Binding-site contacts:
Ligand atom CAG contacts residue VAL66 of chain 1.A at 4.1 Å (hydrophobic).
Ligand atom CAA contacts residue VAL66 of chain 1.A at 3.9 Å (hydrophobic).
Ligand atom CAB contacts residue MET163 of chain 1.A at 3.7 Å (hydrophobic).
Ligand atom OAS contacts residue LEU45 of chain 1.A at 3.8 Å.
Ligand atom CAO contacts residue ILE174 of chain 1.A at 3.6 Å (hydrophobic).
Ligand atom OAV contacts residue LEU45 of chain 1.A at 3.6 Å.
Ligand atom CAI contacts residue VAL66 of chain 1.A at 4.1 Å (hydrophobic).
Ligand atom CAF contacts residue VAL66 of chain 1.A at 3.8 Å (hydrophobic).
Ligand atom OAP contacts residue ILE174 of chain 1.A at 3.7 Å.
Ligand atom CAL contacts residue LEU45 of chain 1.A at 3.9 Å (hydrophobic).
Ligand atom CAK contacts residue ASN118 of chain 1.A at 3.6 Å.
Ligand atom CAH contacts residue VAL66 of chain 1.A at 4.1 Å (hydrophobic).
Ligand atom CAJ contacts residue VAL66 of chain 1.A at 3.7 Å (hydrophobic).
Ligand atom OAU contacts residue PHE113 of chain 1.A at 3.4 Å.
Ligand atom CAO contacts residue ASP175 of chain 1.A at 4.2 Å.
Ligand atom OAU contacts residue LYS68 of chain 1.A at 3.6 Å.
Ligand atom OAU contacts residue ILE174 of chain 1.A at 4.2 Å.
Ligand atom CAE contacts residue VAL66 of chain 1.A at 4.1 Å (hydrophobic).
Ligand atom CAR contacts residue LEU45 of chain 1.A at 3.7 Å (hydrophobic).
Ligand atom OAT contacts residue ASP175 of chain 1.A at 3.3 Å.
Ligand atom CAH contacts residue ILE174 of chain 1.A at 4.0 Å (hydrophobic).
Ligand atom CAA contacts residue MET163 of chain 1.A at 3.3 Å (hydrophobic).
Ligand atom CAE contacts residue ILE174 of chain 1.A at 4.1 Å (hydrophobic).
Ligand atom CAN contacts residue ILE174 of chain 1.A at 3.4 Å (hydrophobic).
Ligand atom OAV contacts residue ASN118 of chain 1.A at 3.8 Å.
Ligand atom CAQ contacts residue ILE174 of chain 1.A at 4.2 Å (hydrophobic).
Ligand atom CAQ contacts residue LYS68 of chain 1.A at 3.5 Å.
Ligand atom CAI contacts residue ILE95 of chain 1.A at 4.1 Å (hydrophobic).
Ligand atom CAQ contacts residue ASP175 of chain 1.A at 3.4 Å.
Ligand atom CAQ contacts residue PHE113 of chain 1.A at 4.2 Å (hydrophobic).
Ligand atom OAT contacts residue LYS68 of chain 1.A at 2.8 Å (salt-bridge).
Ligand atom OAP contacts residue PHE113 of chain 1.A at 3.9 Å.
Ligand atom CAB contacts residue LEU45 of chain 1.A at 4.0 Å (hydrophobic).
Ligand atom OAM contacts residue LEU45 of chain 1.A at 4.0 Å.
Ligand atom CAK contacts residue MET163 of chain 1.A at 4.1 Å (hydrophobic).
Ligand atom OAU contacts residue ASP175 of chain 1.A at 3.1 Å (salt-bridge).
Ligand atom CAF contacts residue MET163 of chain 1.A at 3.8 Å (hydrophobic).
Ligand atom CAD contacts residue VAL53 of chain 1.A at 3.9 Å (hydrophobic).
Ligand atom CAG contacts residue ILE174 of chain 1.A at 3.5 Å (hydrophobic).
Ligand atom CAK contacts residue LEU45 of chain 1.A at 3.8 Å (hydrophobic).

Sequence of chain 1.A:
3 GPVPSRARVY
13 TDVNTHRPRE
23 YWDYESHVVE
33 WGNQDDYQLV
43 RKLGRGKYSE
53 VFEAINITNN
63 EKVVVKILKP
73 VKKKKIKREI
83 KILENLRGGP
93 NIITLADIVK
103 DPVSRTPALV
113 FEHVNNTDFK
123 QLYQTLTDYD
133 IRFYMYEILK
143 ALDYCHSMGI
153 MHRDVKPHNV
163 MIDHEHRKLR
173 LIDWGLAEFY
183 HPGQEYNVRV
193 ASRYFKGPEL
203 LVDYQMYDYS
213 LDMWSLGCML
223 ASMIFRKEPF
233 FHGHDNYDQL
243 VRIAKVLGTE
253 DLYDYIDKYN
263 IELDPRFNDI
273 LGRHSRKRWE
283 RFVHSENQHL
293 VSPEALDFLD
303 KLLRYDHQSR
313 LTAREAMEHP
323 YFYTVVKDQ

The protein below binds the small molecule below.
Small molecule (SMILES): O=C(O)c1cc2cc3ccc4oc(C(=O)O)cc4c3cc2o1